Sequence of chain 1.A:
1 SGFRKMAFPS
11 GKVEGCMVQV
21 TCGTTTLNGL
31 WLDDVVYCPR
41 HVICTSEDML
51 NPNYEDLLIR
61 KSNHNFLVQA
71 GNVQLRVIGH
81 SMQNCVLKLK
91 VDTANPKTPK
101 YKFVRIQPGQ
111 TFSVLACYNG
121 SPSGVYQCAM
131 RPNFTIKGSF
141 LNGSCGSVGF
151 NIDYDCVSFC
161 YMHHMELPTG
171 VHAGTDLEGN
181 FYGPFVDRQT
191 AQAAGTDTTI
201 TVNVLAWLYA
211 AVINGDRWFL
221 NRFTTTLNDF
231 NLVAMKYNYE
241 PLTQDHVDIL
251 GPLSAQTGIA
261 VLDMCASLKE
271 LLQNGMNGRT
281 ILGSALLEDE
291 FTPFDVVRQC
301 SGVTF

Sequence of chain 2.A:
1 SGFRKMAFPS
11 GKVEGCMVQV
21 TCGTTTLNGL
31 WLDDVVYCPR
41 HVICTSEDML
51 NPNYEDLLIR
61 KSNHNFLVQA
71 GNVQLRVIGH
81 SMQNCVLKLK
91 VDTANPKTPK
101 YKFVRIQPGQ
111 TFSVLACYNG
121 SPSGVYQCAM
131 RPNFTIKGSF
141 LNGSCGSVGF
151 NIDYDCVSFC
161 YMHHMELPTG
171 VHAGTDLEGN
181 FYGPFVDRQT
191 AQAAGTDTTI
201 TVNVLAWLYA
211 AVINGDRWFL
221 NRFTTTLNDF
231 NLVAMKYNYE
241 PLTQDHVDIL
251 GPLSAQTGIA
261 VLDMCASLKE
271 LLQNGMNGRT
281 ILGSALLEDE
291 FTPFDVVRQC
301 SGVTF

Binding-site contacts:
Ligand atom C09 contacts residue MET49 of chain 1.A at 3.7 Å (hydrophobic).
Ligand atom N19 contacts residue HIS163 of chain 1.A at 3.0 Å (h-bond).
Ligand atom O33 contacts residue GLU166 of chain 1.A at 3.1 Å (salt-bridge).
Ligand atom O01 contacts residue CYS145 of chain 1.A at 3.3 Å (h-bond).
Ligand atom C29 contacts residue ARG188 of chain 1.A at 3.4 Å.
Ligand atom C25 contacts residue GLU166 of chain 1.A at 3.5 Å.
Ligand atom C21 contacts residue PHE140 of chain 1.A at 3.7 Å (hydrophobic).
Ligand atom C14 contacts residue HIS164 of chain 1.A at 3.3 Å.
Ligand atom C15 contacts residue HIS164 of chain 1.A at 3.0 Å.
Ligand atom C07 contacts residue HIS41 of chain 1.A at 3.7 Å.
Ligand atom C15 contacts residue CYS145 of chain 1.A at 3.5 Å (hydrophobic).
Ligand atom C21 contacts residue LEU141 of chain 1.A at 3.4 Å (hydrophobic).
Ligand atom O01 contacts residue ASN142 of chain 1.A at 3.4 Å.
Ligand atom C12 contacts residue HIS41 of chain 1.A at 3.3 Å.
Ligand atom C13 contacts residue HIS41 of chain 1.A at 3.3 Å.
Ligand atom C11 contacts residue TYR54 of chain 1.A at 3.2 Å (hydrophobic).
Ligand atom N03 contacts residue CYS145 of chain 1.A at 3.5 Å (h-bond).
Ligand atom C08 contacts residue HIS41 of chain 1.A at 3.7 Å.
Ligand atom C14 contacts residue HIS41 of chain 1.A at 3.4 Å.
Ligand atom O33 contacts residue MET165 of chain 1.A at 3.3 Å.
Ligand atom C21 contacts residue ASN142 of chain 1.A at 3.7 Å.
Ligand atom N19 contacts residue SER144 of chain 1.A at 3.6 Å (h-bond).
Ligand atom C21 contacts residue GLU166 of chain 1.A at 3.6 Å.
Ligand atom C10 contacts residue CYS44 of chain 1.A at 3.5 Å (hydrophobic).
Ligand atom CL35 contacts residue CYS145 of chain 1.A at 2.9 Å.
Ligand atom C34 contacts residue CYS145 of chain 1.A at 1.8 Å (hydrophobic).
Ligand atom C10 contacts residue MET49 of chain 1.A at 3.3 Å (hydrophobic).
Ligand atom C12 contacts residue TYR54 of chain 1.A at 3.1 Å (hydrophobic).
Ligand atom O01 contacts residue LEU141 of chain 1.A at 3.6 Å.
Ligand atom C02 contacts residue CYS145 of chain 1.A at 2.6 Å (hydrophobic).
Ligand atom C20 contacts residue GLU166 of chain 1.A at 3.6 Å.
Ligand atom C28 contacts residue MET165 of chain 1.A at 3.5 Å (hydrophobic).
Ligand atom C20 contacts residue PHE140 of chain 1.A at 3.4 Å (hydrophobic).
Ligand atom C20 contacts residue LEU141 of chain 1.A at 3.5 Å (hydrophobic).
Ligand atom C29 contacts residue MET165 of chain 1.A at 3.4 Å (hydrophobic).
Ligand atom C30 contacts residue GLN189 of chain 1.A at 3.5 Å.
Ligand atom O01 contacts residue GLY143 of chain 1.A at 3.1 Å (h-bond).
Ligand atom C12 contacts residue ASP187 of chain 1.A at 3.3 Å.
Ligand atom CL35 contacts residue GLY143 of chain 1.A at 3.2 Å.
Ligand atom C04 contacts residue CYS145 of chain 1.A at 3.6 Å (hydrophobic).

The protein below binds the small molecule below.
Small molecule (SMILES): C[C@H](NC(=O)[C@@H](c1cccnc1)N(C(=O)CCl)c1ccc(-c2ccccc2)cc1)c1ccccc1